Sequence of chain 1.E:
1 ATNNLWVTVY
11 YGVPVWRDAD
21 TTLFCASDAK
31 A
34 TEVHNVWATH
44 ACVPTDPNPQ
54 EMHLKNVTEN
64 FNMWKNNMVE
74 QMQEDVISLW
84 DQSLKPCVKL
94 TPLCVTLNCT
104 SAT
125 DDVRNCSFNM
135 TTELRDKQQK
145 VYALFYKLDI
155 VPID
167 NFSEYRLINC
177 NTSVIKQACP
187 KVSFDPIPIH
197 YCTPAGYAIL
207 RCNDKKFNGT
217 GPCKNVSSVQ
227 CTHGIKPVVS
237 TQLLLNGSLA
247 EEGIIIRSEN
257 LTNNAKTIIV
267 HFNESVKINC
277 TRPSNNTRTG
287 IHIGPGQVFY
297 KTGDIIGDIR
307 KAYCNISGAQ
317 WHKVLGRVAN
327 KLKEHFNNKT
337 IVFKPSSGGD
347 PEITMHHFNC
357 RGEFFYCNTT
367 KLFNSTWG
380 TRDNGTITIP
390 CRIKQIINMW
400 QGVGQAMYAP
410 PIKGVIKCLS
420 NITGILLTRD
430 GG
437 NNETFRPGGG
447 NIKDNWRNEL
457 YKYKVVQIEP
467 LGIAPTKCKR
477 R

A small-molecule ligand and the protein it binds are described below.
Small molecule (SMILES): CC(=O)N[C@H]1[C@H](O[C@H]2[C@H](O)[C@@H](NC(C)=O)CO[C@@H]2CO)O[C@H](CO)[C@@H](O)[C@@H]1O

Binding-site contacts:
Ligand atom C4 contacts residue ASN364 of chain 1.E at 4.2 Å.
Ligand atom C7 contacts residue MET351 of chain 1.E at 3.7 Å (hydrophobic).
Ligand atom C8 contacts residue GLY344 of chain 1.E at 4.2 Å.
Ligand atom O7 contacts residue ASN364 of chain 1.E at 3.6 Å.
Ligand atom O5 contacts residue THR366 of chain 1.E at 3.6 Å.
Ligand atom C5 contacts residue ASN364 of chain 1.E at 3.7 Å.
Ligand atom C3 contacts residue ASN364 of chain 1.E at 3.8 Å.
Ligand atom C2 contacts residue ASN364 of chain 1.E at 2.5 Å.
Ligand atom O7 contacts residue THR366 of chain 1.E at 4.1 Å.
Ligand atom C5 contacts residue THR366 of chain 1.E at 4.1 Å.
Ligand atom O7 contacts residue MET351 of chain 1.E at 3.6 Å.
Ligand atom C7 contacts residue ASN364 of chain 1.E at 3.7 Å.
Ligand atom C8 contacts residue MET351 of chain 1.E at 3.6 Å (hydrophobic).
Ligand atom C1 contacts residue ASN364 of chain 1.E at 1.4 Å.
Ligand atom O5 contacts residue ASN364 of chain 1.E at 2.4 Å (h-bond).
Ligand atom C1 contacts residue THR366 of chain 1.E at 3.3 Å.
Ligand atom O7 contacts residue SER342 of chain 1.E at 4.3 Å.
Ligand atom N2 contacts residue ASN364 of chain 1.E at 3.0 Å (h-bond).